Sequence of chain 1.S:
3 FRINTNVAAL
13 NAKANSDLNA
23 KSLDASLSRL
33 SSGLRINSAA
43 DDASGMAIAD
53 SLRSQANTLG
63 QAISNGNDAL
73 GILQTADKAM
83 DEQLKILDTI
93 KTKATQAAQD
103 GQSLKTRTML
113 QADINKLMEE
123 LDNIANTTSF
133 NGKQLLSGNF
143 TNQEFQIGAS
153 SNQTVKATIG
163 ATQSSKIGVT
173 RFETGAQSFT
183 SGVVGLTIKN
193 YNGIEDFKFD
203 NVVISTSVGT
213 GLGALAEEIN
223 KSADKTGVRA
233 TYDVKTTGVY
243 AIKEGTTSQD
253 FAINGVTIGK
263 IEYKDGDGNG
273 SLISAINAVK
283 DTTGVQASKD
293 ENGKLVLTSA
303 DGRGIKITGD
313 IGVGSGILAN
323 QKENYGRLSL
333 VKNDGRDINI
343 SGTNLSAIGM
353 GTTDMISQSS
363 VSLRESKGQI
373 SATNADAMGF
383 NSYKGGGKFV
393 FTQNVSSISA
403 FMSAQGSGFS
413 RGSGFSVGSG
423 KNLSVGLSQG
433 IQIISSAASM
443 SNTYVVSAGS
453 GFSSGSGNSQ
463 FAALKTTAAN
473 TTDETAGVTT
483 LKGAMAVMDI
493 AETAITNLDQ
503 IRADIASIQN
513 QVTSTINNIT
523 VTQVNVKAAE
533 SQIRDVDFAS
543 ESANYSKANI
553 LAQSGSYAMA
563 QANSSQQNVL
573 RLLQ

A small-molecule ligand and the protein it binds are described below.
Small molecule (SMILES): C[C@H](O)[C@H](N)[C@@H]1O[C@](O)(C(=O)O)C[C@H](O)[C@@H]1N

Binding-site contacts:
Ligand atom C2 contacts residue SER441 of chain 1.S at 1.4 Å.
Ligand atom O6 contacts residue SER441 of chain 1.S at 2.9 Å (h-bond).
Ligand atom C3 contacts residue SER441 of chain 1.S at 1.7 Å.
Ligand atom C1 contacts residue SER441 of chain 1.S at 2.1 Å.
Ligand atom O4 contacts residue SER441 of chain 1.S at 3.6 Å.
Ligand atom O1A contacts residue ALA440 of chain 1.S at 3.6 Å.
Ligand atom N5 contacts residue SER441 of chain 1.S at 4.5 Å.
Ligand atom O1B contacts residue SER441 of chain 1.S at 3.4 Å (h-bond).
Ligand atom O1A contacts residue SER441 of chain 1.S at 2.3 Å (h-bond).
Ligand atom C6 contacts residue SER441 of chain 1.S at 3.7 Å.
Ligand atom C4 contacts residue SER441 of chain 1.S at 3.1 Å.
Ligand atom C5 contacts residue SER441 of chain 1.S at 3.9 Å.